Sequence of chain 1.A:
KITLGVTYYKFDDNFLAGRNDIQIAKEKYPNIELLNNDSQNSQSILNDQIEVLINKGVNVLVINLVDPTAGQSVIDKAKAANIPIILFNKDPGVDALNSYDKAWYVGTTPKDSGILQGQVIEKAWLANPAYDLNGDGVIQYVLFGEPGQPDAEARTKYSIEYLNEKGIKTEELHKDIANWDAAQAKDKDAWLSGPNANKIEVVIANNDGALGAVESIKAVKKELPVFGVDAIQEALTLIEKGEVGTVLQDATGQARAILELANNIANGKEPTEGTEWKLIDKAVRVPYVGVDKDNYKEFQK

A protein and the small-molecule ligand that binds it are described below.
Small molecule (SMILES): OC[C@H]1O[C@@H](O)[C@H](O)[C@@H](O)[C@H]1O

Binding-site contacts:
Ligand atom C3 contacts residue TRP213 of chain 1.A at 3.8 Å (hydrophobic).
Ligand atom O3 contacts residue ASN241 of chain 1.A at 2.9 Å (h-bond).
Ligand atom C6 contacts residue ASN121 of chain 1.A at 3.2 Å.
Ligand atom O3 contacts residue PHE45 of chain 1.A at 3.6 Å.
Ligand atom C5 contacts residue GLN182 of chain 1.A at 3.9 Å.
Ligand atom C6 contacts residue GLN182 of chain 1.A at 3.9 Å.
Ligand atom O5 contacts residue ASN121 of chain 1.A at 2.9 Å (h-bond).
Ligand atom C3 contacts residue ASP265 of chain 1.A at 3.6 Å.
Ligand atom C1 contacts residue ASN121 of chain 1.A at 3.8 Å.
Ligand atom O2 contacts residue ARG188 of chain 1.A at 2.8 Å (salt-bridge).
Ligand atom C6 contacts residue TYR39 of chain 1.A at 3.9 Å (hydrophobic).
Ligand atom O6 contacts residue ASN121 of chain 1.A at 2.7 Å (h-bond).
Ligand atom C1 contacts residue GLN285 of chain 1.A at 4.0 Å.
Ligand atom C4 contacts residue TRP213 of chain 1.A at 3.9 Å (hydrophobic).
Ligand atom O2 contacts residue ASP265 of chain 1.A at 2.6 Å (salt-bridge).
Ligand atom C1 contacts residue ARG188 of chain 1.A at 3.8 Å.
Ligand atom O1 contacts residue GLN285 of chain 1.A at 3.1 Å (h-bond).
Ligand atom O2 contacts residue ASN241 of chain 1.A at 3.9 Å.
Ligand atom O1 contacts residue ASN121 of chain 1.A at 3.5 Å (h-bond).
Ligand atom C2 contacts residue ASP265 of chain 1.A at 3.5 Å.
Ligand atom O4 contacts residue PHE45 of chain 1.A at 3.5 Å.
Ligand atom O5 contacts residue ASP184 of chain 1.A at 3.8 Å.
Ligand atom C6 contacts residue TRP213 of chain 1.A at 3.7 Å (hydrophobic).
Ligand atom O6 contacts residue TRP213 of chain 1.A at 3.8 Å.
Ligand atom C4 contacts residue ASP43 of chain 1.A at 3.4 Å.
Ligand atom C1 contacts residue ASP184 of chain 1.A at 3.4 Å.
Ligand atom C5 contacts residue TRP213 of chain 1.A at 3.6 Å (hydrophobic).
Ligand atom O5 contacts residue GLN182 of chain 1.A at 3.4 Å (h-bond).
Ligand atom C1 contacts residue GLN182 of chain 1.A at 4.0 Å.
Ligand atom O4 contacts residue ASP43 of chain 1.A at 2.7 Å (salt-bridge).
Ligand atom C2 contacts residue ARG188 of chain 1.A at 3.8 Å.
Ligand atom O2 contacts residue GLN285 of chain 1.A at 3.4 Å (h-bond).
Ligand atom O3 contacts residue ASP265 of chain 1.A at 2.6 Å (salt-bridge).
Ligand atom O6 contacts residue GLN182 of chain 1.A at 2.9 Å (h-bond).
Ligand atom C2 contacts residue GLN285 of chain 1.A at 3.6 Å.
Ligand atom O6 contacts residue LYS122 of chain 1.A at 3.4 Å.
Ligand atom O1 contacts residue ARG188 of chain 1.A at 3.2 Å (salt-bridge).
Ligand atom O4 contacts residue LEU46 of chain 1.A at 3.9 Å.
Ligand atom C3 contacts residue ASN241 of chain 1.A at 3.7 Å.
Ligand atom O1 contacts residue ASP184 of chain 1.A at 2.7 Å (salt-bridge).